Sequence of chain 1.B:
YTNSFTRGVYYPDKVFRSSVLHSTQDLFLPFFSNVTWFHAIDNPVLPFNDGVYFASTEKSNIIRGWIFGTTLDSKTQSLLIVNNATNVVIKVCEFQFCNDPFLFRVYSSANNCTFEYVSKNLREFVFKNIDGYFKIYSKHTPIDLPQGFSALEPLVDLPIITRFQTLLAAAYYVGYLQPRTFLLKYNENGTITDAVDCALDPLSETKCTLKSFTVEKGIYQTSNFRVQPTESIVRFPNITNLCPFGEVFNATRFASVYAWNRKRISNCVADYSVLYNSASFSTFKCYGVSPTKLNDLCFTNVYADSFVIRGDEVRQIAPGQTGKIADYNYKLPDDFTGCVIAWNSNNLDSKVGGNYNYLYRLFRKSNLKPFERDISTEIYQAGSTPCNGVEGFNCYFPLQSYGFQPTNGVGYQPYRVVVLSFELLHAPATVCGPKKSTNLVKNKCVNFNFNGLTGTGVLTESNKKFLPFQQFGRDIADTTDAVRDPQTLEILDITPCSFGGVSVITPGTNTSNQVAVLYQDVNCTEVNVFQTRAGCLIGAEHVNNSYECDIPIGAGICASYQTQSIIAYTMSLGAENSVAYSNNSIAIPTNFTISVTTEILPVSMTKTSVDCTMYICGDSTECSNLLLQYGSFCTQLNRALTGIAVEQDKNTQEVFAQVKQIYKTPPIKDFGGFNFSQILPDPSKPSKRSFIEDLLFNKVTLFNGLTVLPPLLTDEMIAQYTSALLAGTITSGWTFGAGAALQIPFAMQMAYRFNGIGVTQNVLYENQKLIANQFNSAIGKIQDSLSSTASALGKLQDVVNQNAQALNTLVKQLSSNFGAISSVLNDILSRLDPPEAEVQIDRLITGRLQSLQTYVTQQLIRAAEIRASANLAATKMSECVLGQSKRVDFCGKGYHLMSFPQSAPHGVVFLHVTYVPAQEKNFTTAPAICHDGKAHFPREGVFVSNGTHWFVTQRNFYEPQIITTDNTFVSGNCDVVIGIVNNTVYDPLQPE

Binding-site contacts:
Ligand atom O5 contacts residue ASN801 of chain 1.B at 2.3 Å (h-bond).
Ligand atom C2 contacts residue ASN801 of chain 1.B at 2.5 Å.
Ligand atom C5 contacts residue ASN801 of chain 1.B at 3.6 Å.
Ligand atom C8 contacts residue ASN801 of chain 1.B at 4.5 Å.
Ligand atom O6 contacts residue GLN804 of chain 1.B at 2.3 Å (h-bond).
Ligand atom C1 contacts residue ASN801 of chain 1.B at 1.4 Å.
Ligand atom C1 contacts residue SER803 of chain 1.B at 4.2 Å.
Ligand atom C6 contacts residue GLN804 of chain 1.B at 3.5 Å.
Ligand atom C5 contacts residue GLN804 of chain 1.B at 3.8 Å.
Ligand atom C4 contacts residue ASN801 of chain 1.B at 4.2 Å.
Ligand atom N2 contacts residue ASN801 of chain 1.B at 2.9 Å (h-bond).
Ligand atom O5 contacts residue GLN804 of chain 1.B at 3.8 Å.
Ligand atom C7 contacts residue ASN801 of chain 1.B at 3.3 Å.
Ligand atom O7 contacts residue ASN801 of chain 1.B at 3.3 Å (h-bond).
Ligand atom C3 contacts residue ASN801 of chain 1.B at 3.8 Å.

A small-molecule ligand and the protein it binds are described below.
Small molecule (SMILES): CC(=O)N[C@@H]1[C@@H](O)[C@H](O)[C@@H](CO)O[C@H]1O